Binding-site contacts:
Ligand atom C12 contacts residue PHE464 of chain 1.A at 3.8 Å (hydrophobic).
Ligand atom C02 contacts residue TRP237 of chain 1.A at 3.8 Å (hydrophobic).
Ligand atom C05 contacts residue TRP93 of chain 1.A at 4.0 Å (hydrophobic).
Ligand atom N01 contacts residue TRP237 of chain 1.A at 3.4 Å.
Ligand atom C02 contacts residue TRP93 of chain 1.A at 3.8 Å (hydrophobic).
Ligand atom C05 contacts residue GLY291 of chain 1.A at 3.9 Å.
Ligand atom F08 contacts residue GLY291 of chain 1.A at 3.6 Å.
Ligand atom C16 contacts residue HEM1 of chain 1.N at 3.1 Å.
Ligand atom N01 contacts residue ARG97 of chain 1.A at 2.9 Å (salt-bridge).
Ligand atom C09 contacts residue ALA290 of chain 1.A at 3.8 Å (hydrophobic).
Ligand atom C04 contacts residue GLU287 of chain 1.A at 4.0 Å.
Ligand atom C16 contacts residue GLY291 of chain 1.A at 3.5 Å.
Ligand atom C09 contacts residue TRP93 of chain 1.A at 3.6 Å (hydrophobic).
Ligand atom N15 contacts residue HEM1 of chain 1.N at 2.4 Å.
Ligand atom C13 contacts residue THR295 of chain 1.A at 3.7 Å.
Ligand atom C05 contacts residue PHE107 of chain 1.A at 3.8 Å (hydrophobic).
Ligand atom C04 contacts residue PHE107 of chain 1.A at 4.0 Å (hydrophobic).
Ligand atom C09 contacts residue GLY291 of chain 1.A at 3.8 Å.
Ligand atom F08 contacts residue ALA290 of chain 1.A at 3.6 Å.
Ligand atom C07 contacts residue GLY291 of chain 1.A at 3.4 Å.
Ligand atom C02 contacts residue ARG97 of chain 1.A at 3.9 Å.
Ligand atom C10 contacts residue THR295 of chain 1.A at 3.6 Å.
Ligand atom C11 contacts residue THR295 of chain 1.A at 4.0 Å.
Ligand atom C02 contacts residue GLU287 of chain 1.A at 3.7 Å.
Ligand atom C04 contacts residue TRP93 of chain 1.A at 3.6 Å (hydrophobic).
Ligand atom N01 contacts residue ALA290 of chain 1.A at 4.0 Å.
Ligand atom N17 contacts residue THR295 of chain 1.A at 3.5 Å.
Ligand atom C06 contacts residue GLY291 of chain 1.A at 3.4 Å.
Ligand atom C07 contacts residue TRP93 of chain 1.A at 3.7 Å (hydrophobic).
Ligand atom C07 contacts residue ALA290 of chain 1.A at 4.0 Å (hydrophobic).
Ligand atom F08 contacts residue PHE208 of chain 1.A at 3.0 Å.
Ligand atom C13 contacts residue PHE107 of chain 1.A at 3.9 Å (hydrophobic).
Ligand atom N01 contacts residue GLU287 of chain 1.A at 3.5 Å.
Ligand atom C16 contacts residue THR295 of chain 1.A at 3.9 Å.
Ligand atom C10 contacts residue GLY291 of chain 1.A at 3.9 Å.
Ligand atom C03 contacts residue TRP93 of chain 1.A at 3.5 Å (hydrophobic).
Ligand atom C02 contacts residue ALA290 of chain 1.A at 3.8 Å (hydrophobic).
Ligand atom C06 contacts residue TRP93 of chain 1.A at 4.0 Å (hydrophobic).
Ligand atom C14 contacts residue HEM1 of chain 1.N at 3.1 Å.
Ligand atom C11 contacts residue PHE464 of chain 1.A at 3.6 Å (hydrophobic).

A protein and the small-molecule ligand that binds it are described below.
Small molecule (SMILES): N#Cc1ccc([C@H]2CCc3cncn32)c(F)c1

Sequence of chain 1.A:
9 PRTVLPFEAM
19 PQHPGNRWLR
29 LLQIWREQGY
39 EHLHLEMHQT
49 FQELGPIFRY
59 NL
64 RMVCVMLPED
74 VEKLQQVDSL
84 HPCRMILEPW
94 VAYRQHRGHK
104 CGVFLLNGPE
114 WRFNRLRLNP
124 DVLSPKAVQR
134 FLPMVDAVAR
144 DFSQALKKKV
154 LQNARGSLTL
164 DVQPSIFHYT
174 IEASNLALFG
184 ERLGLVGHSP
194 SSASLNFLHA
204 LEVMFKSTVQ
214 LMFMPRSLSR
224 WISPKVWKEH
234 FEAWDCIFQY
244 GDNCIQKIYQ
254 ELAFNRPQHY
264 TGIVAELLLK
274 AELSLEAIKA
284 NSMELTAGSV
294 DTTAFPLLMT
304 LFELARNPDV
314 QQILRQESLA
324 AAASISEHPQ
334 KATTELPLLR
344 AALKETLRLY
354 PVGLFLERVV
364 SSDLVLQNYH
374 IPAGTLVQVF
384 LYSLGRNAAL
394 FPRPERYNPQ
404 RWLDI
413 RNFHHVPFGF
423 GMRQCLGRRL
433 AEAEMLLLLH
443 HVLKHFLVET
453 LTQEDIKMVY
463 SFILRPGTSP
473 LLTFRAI